Sequence of chain 1.C:
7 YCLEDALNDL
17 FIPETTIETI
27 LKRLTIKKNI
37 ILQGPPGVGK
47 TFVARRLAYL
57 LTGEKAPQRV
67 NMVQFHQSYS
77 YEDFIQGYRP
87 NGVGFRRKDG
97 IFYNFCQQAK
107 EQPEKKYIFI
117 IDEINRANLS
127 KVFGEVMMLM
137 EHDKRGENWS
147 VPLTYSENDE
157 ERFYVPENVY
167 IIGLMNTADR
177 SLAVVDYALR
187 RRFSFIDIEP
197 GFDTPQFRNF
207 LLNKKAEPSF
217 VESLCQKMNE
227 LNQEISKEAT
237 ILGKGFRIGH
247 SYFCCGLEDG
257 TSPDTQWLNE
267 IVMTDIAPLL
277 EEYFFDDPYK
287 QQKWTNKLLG

Binding-site contacts:
Ligand atom O3' contacts residue ASP139 of chain 1.C at 3.2 Å (salt-bridge).
Ligand atom O6 contacts residue LEU16 of chain 1.B at 3.3 Å.
Ligand atom O6 contacts residue ASP15 of chain 1.B at 3.1 Å (salt-bridge).
Ligand atom C3' contacts residue ASP139 of chain 1.C at 3.4 Å.
Ligand atom O1G contacts residue LYS46 of chain 1.B at 2.5 Å (salt-bridge).
Ligand atom N2 contacts residue ASP15 of chain 1.B at 3.0 Å (salt-bridge).
Ligand atom O2A contacts residue MG1 of chain 1.R at 3.1 Å.
Ligand atom N3B contacts residue MG1 of chain 1.R at 2.2 Å.
Ligand atom O1A contacts residue LYS46 of chain 1.B at 3.1 Å (salt-bridge).
Ligand atom N1 contacts residue ASP15 of chain 1.B at 3.2 Å (salt-bridge).
Ligand atom O1B contacts residue LYS46 of chain 1.B at 2.4 Å (salt-bridge).
Ligand atom O3G contacts residue ARG188 of chain 1.C at 3.3 Å (salt-bridge).
Ligand atom O3G contacts residue GLU119 of chain 1.B at 3.2 Å (salt-bridge).
Ligand atom O1A contacts residue PHE48 of chain 1.B at 2.5 Å (h-bond).
Ligand atom C8 contacts residue HIS246 of chain 1.B at 3.4 Å.
Ligand atom O3' contacts residue CYS251 of chain 1.B at 3.2 Å (h-bond).
Ligand atom O6 contacts residue PHE17 of chain 1.B at 2.8 Å (h-bond).
Ligand atom C4 contacts residue PHE48 of chain 1.B at 3.5 Å (hydrophobic).
Ligand atom C4' contacts residue SER247 of chain 1.B at 3.1 Å.
Ligand atom O2G contacts residue ARG188 of chain 1.C at 2.7 Å (salt-bridge).
Ligand atom N3 contacts residue PHE48 of chain 1.B at 3.5 Å.
Ligand atom O3G contacts residue MG1 of chain 1.R at 2.0 Å.
Ligand atom N7 contacts residue HIS246 of chain 1.B at 3.0 Å (h-bond).
Ligand atom O1G contacts residue PRO42 of chain 1.B at 3.2 Å.
Ligand atom C5 contacts residue PHE48 of chain 1.B at 3.5 Å (hydrophobic).
Ligand atom O2A contacts residue LYS140 of chain 1.C at 2.9 Å (salt-bridge).
Ligand atom O2B contacts residue MG1 of chain 1.R at 2.0 Å.
Ligand atom O1A contacts residue GLY45 of chain 1.B at 2.9 Å.
Ligand atom O3A contacts residue GLY45 of chain 1.B at 3.3 Å (h-bond).
Ligand atom C6 contacts residue PHE48 of chain 1.B at 3.5 Å (hydrophobic).
Ligand atom O2' contacts residue PHE48 of chain 1.B at 3.0 Å.
Ligand atom N1 contacts residue PHE48 of chain 1.B at 3.5 Å.
Ligand atom PG contacts residue MG1 of chain 1.R at 2.5 Å.
Ligand atom O2B contacts residue THR47 of chain 1.B at 2.2 Å (h-bond).
Ligand atom O2A contacts residue THR47 of chain 1.B at 3.3 Å.
Ligand atom O1A contacts residue THR47 of chain 1.B at 2.7 Å (h-bond).
Ligand atom PB contacts residue MG1 of chain 1.R at 2.5 Å.
Ligand atom O4' contacts residue SER247 of chain 1.B at 3.1 Å (h-bond).
Ligand atom O2G contacts residue PRO42 of chain 1.B at 3.2 Å.
Ligand atom N3 contacts residue CYS250 of chain 1.B at 3.3 Å (h-bond).

This small molecule binds to this protein.
Small molecule (SMILES): Nc1nc2c(ncn2[C@@H]2O[C@H](CO[P](=O)(O)O[P](=O)(O)NP(=O)(O)O)[C@@H](O)[C@H]2O)c(=O)[nH]1

Sequence of chain 1.B:
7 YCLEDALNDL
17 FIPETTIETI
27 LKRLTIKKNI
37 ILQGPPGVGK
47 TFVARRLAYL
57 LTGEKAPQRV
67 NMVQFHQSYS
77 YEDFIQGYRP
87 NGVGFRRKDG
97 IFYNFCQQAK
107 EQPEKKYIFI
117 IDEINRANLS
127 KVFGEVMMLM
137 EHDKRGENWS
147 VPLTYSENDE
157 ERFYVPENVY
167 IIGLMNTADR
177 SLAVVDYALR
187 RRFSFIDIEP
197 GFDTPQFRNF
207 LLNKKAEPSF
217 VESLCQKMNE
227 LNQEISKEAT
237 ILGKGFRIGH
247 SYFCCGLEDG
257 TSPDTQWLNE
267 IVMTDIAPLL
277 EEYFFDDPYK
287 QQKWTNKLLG